Binding-site contacts:
Ligand atom O5 contacts residue HIS209 of chain 1.C at 3.2 Å.
Ligand atom O2 contacts residue HIS209 of chain 1.C at 4.1 Å.
Ligand atom C3 contacts residue LEU102 of chain 1.C at 3.7 Å (hydrophobic).
Ligand atom C5 contacts residue LEU222 of chain 1.C at 3.6 Å (hydrophobic).
Ligand atom O4 contacts residue ARG220 of chain 1.C at 3.2 Å (salt-bridge).
Ligand atom O1 contacts residue TYR92 of chain 1.C at 3.0 Å (h-bond).
Ligand atom O3 contacts residue THR211 of chain 1.C at 3.3 Å.
Ligand atom C1 contacts residue LEU102 of chain 1.C at 3.8 Å (hydrophobic).
Ligand atom O2 contacts residue NI1 of chain 1.K at 2.0 Å (h-bond).
Ligand atom O2 contacts residue HIS105 of chain 1.C at 3.4 Å (h-bond).
Ligand atom O4 contacts residue TYR144 of chain 1.C at 2.5 Å (h-bond).
Ligand atom O1 contacts residue HY01 of chain 1.M at 4.2 Å.
Ligand atom O2 contacts residue LYS140 of chain 1.C at 2.9 Å (salt-bridge).
Ligand atom O4 contacts residue PHE156 of chain 1.C at 3.8 Å.
Ligand atom O3 contacts residue LEU222 of chain 1.C at 3.1 Å.
Ligand atom O1 contacts residue NI1 of chain 1.K at 4.0 Å.
Ligand atom O3 contacts residue ARG220 of chain 1.C at 3.2 Å (salt-bridge).
Ligand atom C1 contacts residue NI1 of chain 1.K at 2.9 Å.
Ligand atom O5 contacts residue NI1 of chain 1.K at 2.6 Å (h-bond).
Ligand atom C4 contacts residue LEU142 of chain 1.C at 3.7 Å (hydrophobic).
Ligand atom O2 contacts residue HY01 of chain 1.M at 3.5 Å (h-bond).
Ligand atom C1 contacts residue TYR92 of chain 1.C at 3.4 Å (hydrophobic).
Ligand atom C2 contacts residue HIS105 of chain 1.C at 4.1 Å.
Ligand atom C1 contacts residue HIS105 of chain 1.C at 4.0 Å.
Ligand atom O5 contacts residue HIS105 of chain 1.C at 3.4 Å (h-bond).
Ligand atom O5 contacts residue LEU102 of chain 1.C at 3.7 Å.
Ligand atom C5 contacts residue ARG220 of chain 1.C at 3.6 Å.
Ligand atom C5 contacts residue THR211 of chain 1.C at 3.6 Å.
Ligand atom C2 contacts residue LEU102 of chain 1.C at 3.4 Å (hydrophobic).
Ligand atom C1 contacts residue LYS140 of chain 1.C at 3.8 Å.
Ligand atom O2 contacts residue TYR92 of chain 1.C at 3.3 Å (h-bond).
Ligand atom C5 contacts residue TYR144 of chain 1.C at 3.5 Å (hydrophobic).
Ligand atom O4 contacts residue THR211 of chain 1.C at 3.9 Å.
Ligand atom O1 contacts residue LEU102 of chain 1.C at 3.9 Å.
Ligand atom C4 contacts residue TYR144 of chain 1.C at 4.0 Å (hydrophobic).
Ligand atom O1 contacts residue LYS140 of chain 1.C at 4.1 Å.
Ligand atom O4 contacts residue LEU222 of chain 1.C at 3.9 Å.
Ligand atom O1 contacts residue LEU94 of chain 1.C at 3.5 Å.
Ligand atom C4 contacts residue PHE156 of chain 1.C at 3.9 Å (hydrophobic).
Ligand atom C2 contacts residue NI1 of chain 1.K at 3.1 Å.

Sequence of chain 1.C:
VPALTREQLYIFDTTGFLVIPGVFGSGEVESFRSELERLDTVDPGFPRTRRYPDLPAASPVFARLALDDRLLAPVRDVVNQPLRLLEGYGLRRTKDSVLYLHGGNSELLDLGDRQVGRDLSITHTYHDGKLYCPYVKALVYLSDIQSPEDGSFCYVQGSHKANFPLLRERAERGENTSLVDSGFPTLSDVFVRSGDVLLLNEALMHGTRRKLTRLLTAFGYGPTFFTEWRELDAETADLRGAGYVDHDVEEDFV

The protein below binds the small molecule below.
Small molecule (SMILES): O=C(O)CCC(=O)C(=O)O